A protein and the small-molecule ligand that binds it are described below.
Small molecule (SMILES): C=CC(N)=O

Sequence of chain 2.A:
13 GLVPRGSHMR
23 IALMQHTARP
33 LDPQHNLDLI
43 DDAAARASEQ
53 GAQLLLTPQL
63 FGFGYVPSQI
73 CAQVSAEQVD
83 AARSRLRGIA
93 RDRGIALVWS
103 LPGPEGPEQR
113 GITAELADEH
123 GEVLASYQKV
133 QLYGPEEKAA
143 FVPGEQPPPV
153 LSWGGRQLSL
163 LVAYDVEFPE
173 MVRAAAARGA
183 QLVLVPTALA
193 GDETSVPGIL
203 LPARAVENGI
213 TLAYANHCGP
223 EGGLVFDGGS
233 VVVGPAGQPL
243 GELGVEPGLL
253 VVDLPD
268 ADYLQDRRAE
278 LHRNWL

Binding-site contacts:
Ligand atom C2 contacts residue PRO35 of chain 2.A at 4.2 Å (hydrophobic).
Ligand atom C1 contacts residue PRO35 of chain 2.A at 3.6 Å (hydrophobic).
Ligand atom O contacts residue GLN36 of chain 2.A at 2.8 Å (h-bond).
Ligand atom C1 contacts residue ASP34 of chain 2.A at 3.8 Å.
Ligand atom C1 contacts residue GLN36 of chain 2.A at 3.9 Å.
Ligand atom N contacts residue GLN36 of chain 2.A at 4.1 Å.
Ligand atom N contacts residue LEU33 of chain 2.A at 4.2 Å.
Ligand atom O contacts residue ASP34 of chain 2.A at 3.9 Å.
Ligand atom C3 contacts residue PRO35 of chain 2.A at 4.4 Å (hydrophobic).
Ligand atom N contacts residue ASP34 of chain 2.A at 2.8 Å (salt-bridge).
Ligand atom N contacts residue PRO35 of chain 2.A at 3.8 Å.
Ligand atom O contacts residue PRO35 of chain 2.A at 3.3 Å.